Binding-site contacts:
Ligand atom O7 contacts residue ASN157 of chain 1.A at 4.1 Å.
Ligand atom C2 contacts residue GLU147 of chain 1.A at 4.5 Å.
Ligand atom C8 contacts residue ILE158 of chain 1.A at 3.8 Å (hydrophobic).
Ligand atom N2 contacts residue ASN149 of chain 1.A at 2.8 Å (h-bond).
Ligand atom C4 contacts residue ASN149 of chain 1.A at 4.1 Å.
Ligand atom C1 contacts residue ASN149 of chain 1.A at 1.4 Å.
Ligand atom C8 contacts residue ALA159 of chain 1.A at 3.4 Å (hydrophobic).
Ligand atom C5 contacts residue ASN149 of chain 1.A at 3.6 Å.
Ligand atom N2 contacts residue GLU147 of chain 1.A at 3.8 Å.
Ligand atom O7 contacts residue ASN149 of chain 1.A at 3.1 Å (h-bond).
Ligand atom C7 contacts residue ASN149 of chain 1.A at 3.2 Å.
Ligand atom C1 contacts residue GLU147 of chain 1.A at 4.5 Å.
Ligand atom C2 contacts residue ASN149 of chain 1.A at 2.2 Å.
Ligand atom O5 contacts residue ASN149 of chain 1.A at 2.4 Å (h-bond).
Ligand atom C7 contacts residue ASN157 of chain 1.A at 4.4 Å.
Ligand atom C3 contacts residue GLU147 of chain 1.A at 4.5 Å.
Ligand atom C8 contacts residue ASN157 of chain 1.A at 4.0 Å.
Ligand atom C3 contacts residue ASN149 of chain 1.A at 3.7 Å.

Sequence of chain 1.A:
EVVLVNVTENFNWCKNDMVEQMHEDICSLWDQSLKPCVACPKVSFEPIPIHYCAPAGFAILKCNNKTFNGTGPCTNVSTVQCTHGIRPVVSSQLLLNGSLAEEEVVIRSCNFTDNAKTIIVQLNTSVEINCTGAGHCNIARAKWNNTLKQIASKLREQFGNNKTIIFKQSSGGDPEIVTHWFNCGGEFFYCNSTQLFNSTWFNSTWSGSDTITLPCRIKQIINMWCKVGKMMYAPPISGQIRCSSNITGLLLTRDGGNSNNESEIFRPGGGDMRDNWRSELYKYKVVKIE

A protein and the small-molecule ligand that binds it are described below.
Small molecule (SMILES): CC(=O)N[C@@H]1[C@@H](O)[C@H](O)[C@@H](CO)O[C@H]1O